Sequence of chain 1.B:
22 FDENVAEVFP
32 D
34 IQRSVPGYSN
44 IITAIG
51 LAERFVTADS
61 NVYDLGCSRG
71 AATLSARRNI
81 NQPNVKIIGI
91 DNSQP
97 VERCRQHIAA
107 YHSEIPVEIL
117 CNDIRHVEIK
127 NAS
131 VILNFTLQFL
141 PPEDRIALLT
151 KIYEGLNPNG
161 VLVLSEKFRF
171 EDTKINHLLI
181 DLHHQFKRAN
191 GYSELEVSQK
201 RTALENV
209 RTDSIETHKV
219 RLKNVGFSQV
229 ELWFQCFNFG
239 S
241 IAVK

This protein binds this small molecule.
Small molecule (SMILES): Nc1ncnc2c1ncn2[C@@H]1O[C@H](C[Se]CC[C@H](N)C(=O)O)[C@@H](O)[C@H]1O

Binding-site contacts:
Ligand atom C4 contacts residue ASN92 of chain 1.B at 3.0 Å.
Ligand atom C2' contacts residue ASP91 of chain 1.B at 3.7 Å.
Ligand atom N1 contacts residue ASN92 of chain 1.B at 3.5 Å.
Ligand atom CB contacts residue PHE30 of chain 1.B at 3.6 Å (hydrophobic).
Ligand atom O2' contacts residue ASN92 of chain 1.B at 3.4 Å (h-bond).
Ligand atom C3' contacts residue SER68 of chain 1.B at 3.6 Å.
Ligand atom C5 contacts residue ASN92 of chain 1.B at 3.4 Å.
Ligand atom O3' contacts residue SER68 of chain 1.B at 2.7 Å (h-bond).
Ligand atom CA contacts residue SER68 of chain 1.B at 3.3 Å.
Ligand atom OXT contacts residue PHE30 of chain 1.B at 3.3 Å.
Ligand atom CG contacts residue SER68 of chain 1.B at 3.4 Å.
Ligand atom O2' contacts residue ASP91 of chain 1.B at 2.6 Å (salt-bridge).
Ligand atom N contacts residue GLY66 of chain 1.B at 2.7 Å (h-bond).
Ligand atom C contacts residue TYR41 of chain 1.B at 3.2 Å (hydrophobic).
Ligand atom N6 contacts residue ASP119 of chain 1.B at 3.5 Å (salt-bridge).
Ligand atom O contacts residue TYR41 of chain 1.B at 3.3 Å (h-bond).
Ligand atom CG contacts residue GLY66 of chain 1.B at 3.7 Å.
Ligand atom N1 contacts residue ASP119 of chain 1.B at 3.6 Å.
Ligand atom CB contacts residue SER68 of chain 1.B at 3.5 Å.
Ligand atom N9 contacts residue ASN92 of chain 1.B at 3.5 Å (h-bond).
Ligand atom CG contacts residue ASN134 of chain 1.B at 3.0 Å.
Ligand atom CB contacts residue ASN134 of chain 1.B at 3.4 Å.
Ligand atom CA contacts residue GLY66 of chain 1.B at 3.5 Å.
Ligand atom OXT contacts residue TYR41 of chain 1.B at 2.4 Å (h-bond).
Ligand atom N1 contacts residue ILE120 of chain 1.B at 3.0 Å (h-bond).
Ligand atom N3 contacts residue ASN92 of chain 1.B at 3.0 Å (h-bond).
Ligand atom C2 contacts residue ASN92 of chain 1.B at 3.3 Å.
Ligand atom N contacts residue ASN134 of chain 1.B at 3.2 Å (h-bond).
Ligand atom SE contacts residue PHE30 of chain 1.B at 3.4 Å.
Ligand atom C5' contacts residue PHE135 of chain 1.B at 3.4 Å (hydrophobic).
Ligand atom O contacts residue ASN134 of chain 1.B at 3.5 Å (h-bond).
Ligand atom C5' contacts residue PHE139 of chain 1.B at 3.6 Å (hydrophobic).
Ligand atom O3' contacts residue MSE96 of chain 1.B at 3.5 Å.
Ligand atom C3' contacts residue ASP91 of chain 1.B at 3.5 Å.
Ligand atom C3' contacts residue PHE22 of chain 1.B at 3.5 Å (hydrophobic).
Ligand atom C2 contacts residue ILE120 of chain 1.B at 3.5 Å (hydrophobic).
Ligand atom O3' contacts residue ASP91 of chain 1.B at 2.5 Å (salt-bridge).
Ligand atom C2 contacts residue ASN118 of chain 1.B at 3.6 Å.
Ligand atom C6 contacts residue ASN92 of chain 1.B at 3.4 Å.
Ligand atom SE contacts residue SER68 of chain 1.B at 3.6 Å.